A small-molecule ligand and the protein it binds are described below.
Small molecule (SMILES): Cc1cn([C@H]2C[C@H](O[P](=O)(O)OC[C@H]3O[C@@H](n4ccc(N)nc4=O)C[C@@H]3O[P](=O)(O)OC[C@H]3O[C@@H](n4cnc5c(=O)nc(N)[nH]c54)C[C@@H]3O[P](=O)(O)OC[C@H]3O[C@@H](n4cnc5c(=O)nc(N)[nH]c54)C[C@@H]3O)[C@@H](CO[P](=O)(O)O[C@H]3C[C@H](n4cnc5c(=O)nc(N)[nH]c54)O[C@@H]3CO)O2)c(=O)[nH]c1=O

Binding-site contacts:
Ligand atom OP1 contacts residue LYS68 of chain 1.A at 3.6 Å.
Ligand atom N7 contacts residue LYS35 of chain 1.A at 3.8 Å.
Ligand atom OP2 contacts residue THR67 of chain 1.A at 3.6 Å (h-bond).
Ligand atom OP1 contacts residue ILE69 of chain 1.A at 3.0 Å (h-bond).
Ligand atom OP1 contacts residue THR67 of chain 1.A at 3.7 Å.
Ligand atom OP1 contacts residue VAL65 of chain 1.A at 3.6 Å.
Ligand atom O5' contacts residue GLY66 of chain 1.A at 3.4 Å (h-bond).
Ligand atom O4' contacts residue ALA38 of chain 1.A at 3.8 Å.
Ligand atom C5' contacts residue GLY64 of chain 1.A at 3.3 Å.
Ligand atom OP1 contacts residue LEU62 of chain 1.A at 3.8 Å.
Ligand atom OP1 contacts residue NA1 of chain 1.E at 2.7 Å (h-bond).
Ligand atom OP2 contacts residue GLY66 of chain 1.A at 4.0 Å.
Ligand atom OP2 contacts residue LYS68 of chain 1.A at 3.2 Å (salt-bridge).
Ligand atom C1' contacts residue ALA38 of chain 1.A at 4.0 Å (hydrophobic).
Ligand atom O5' contacts residue LYS35 of chain 1.A at 3.5 Å.
Ligand atom C5' contacts residue GLY66 of chain 1.A at 3.5 Å.
Ligand atom OP1 contacts residue GLY66 of chain 1.A at 2.8 Å (h-bond).
Ligand atom C3' contacts residue GLY66 of chain 1.A at 3.8 Å.
Ligand atom O3' contacts residue GLY64 of chain 1.A at 3.5 Å.
Ligand atom C4' contacts residue GLY64 of chain 1.A at 3.3 Å.
Ligand atom OP2 contacts residue NA1 of chain 1.E at 3.9 Å.
Ligand atom OP1 contacts residue PRO63 of chain 1.A at 3.7 Å.
Ligand atom C5' contacts residue TYR39 of chain 1.A at 3.5 Å (hydrophobic).
Ligand atom P contacts residue ILE69 of chain 1.A at 4.0 Å.
Ligand atom C8 contacts residue LYS35 of chain 1.A at 3.7 Å.
Ligand atom O6 contacts residue HIS34 of chain 1.A at 4.0 Å.
Ligand atom P contacts residue LYS68 of chain 1.A at 3.9 Å.
Ligand atom O3' contacts residue VAL65 of chain 1.A at 3.8 Å.
Ligand atom P contacts residue GLY64 of chain 1.A at 3.9 Å.
Ligand atom N1 contacts residue HIS34 of chain 1.A at 4.0 Å.
Ligand atom OP2 contacts residue GLY66 of chain 1.A at 4.0 Å.
Ligand atom P contacts residue NA1 of chain 1.E at 3.8 Å.
Ligand atom P contacts residue GLY66 of chain 1.A at 3.6 Å.
Ligand atom OP2 contacts residue VAL65 of chain 1.A at 4.0 Å.
Ligand atom O3' contacts residue LYS68 of chain 1.A at 4.0 Å.
Ligand atom C3' contacts residue LYS68 of chain 1.A at 3.8 Å.
Ligand atom N3 contacts residue ALA38 of chain 1.A at 3.5 Å.
Ligand atom OP1 contacts residue GLY64 of chain 1.A at 3.0 Å (h-bond).
Ligand atom P contacts residue THR67 of chain 1.A at 4.0 Å.
Ligand atom O3' contacts residue ILE69 of chain 1.A at 3.7 Å.

Sequence of chain 1.A:
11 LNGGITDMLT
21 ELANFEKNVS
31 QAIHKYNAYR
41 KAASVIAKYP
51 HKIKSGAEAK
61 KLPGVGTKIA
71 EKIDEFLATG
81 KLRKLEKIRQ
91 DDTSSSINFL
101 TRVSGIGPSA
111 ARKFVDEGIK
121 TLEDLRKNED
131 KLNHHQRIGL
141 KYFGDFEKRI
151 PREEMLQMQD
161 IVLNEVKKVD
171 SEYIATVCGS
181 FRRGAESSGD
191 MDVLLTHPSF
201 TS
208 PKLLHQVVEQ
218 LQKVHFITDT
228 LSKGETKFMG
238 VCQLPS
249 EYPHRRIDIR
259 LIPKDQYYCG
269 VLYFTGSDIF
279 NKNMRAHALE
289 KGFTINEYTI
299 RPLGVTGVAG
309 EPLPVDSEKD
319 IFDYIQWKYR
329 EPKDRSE